This small molecule binds to this protein.
Small molecule (SMILES): O=C(O)c1cccc(NCc2cccnc2)c1

Sequence of chain 1.B:
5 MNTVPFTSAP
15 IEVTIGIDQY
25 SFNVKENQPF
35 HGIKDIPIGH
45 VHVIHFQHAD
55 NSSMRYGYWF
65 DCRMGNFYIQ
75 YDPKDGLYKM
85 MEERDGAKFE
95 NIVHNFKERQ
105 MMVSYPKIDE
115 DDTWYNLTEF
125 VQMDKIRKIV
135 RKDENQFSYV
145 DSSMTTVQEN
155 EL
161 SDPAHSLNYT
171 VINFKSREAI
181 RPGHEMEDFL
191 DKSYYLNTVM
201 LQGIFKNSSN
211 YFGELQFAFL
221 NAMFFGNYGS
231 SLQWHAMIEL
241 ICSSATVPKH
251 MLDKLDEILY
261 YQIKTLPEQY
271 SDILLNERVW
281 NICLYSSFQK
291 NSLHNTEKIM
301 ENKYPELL

Binding-site contacts:
Ligand atom C8 contacts residue LEU232 of chain 1.B at 4.0 Å (hydrophobic).
Ligand atom O1 contacts residue ASN276 of chain 1.B at 3.6 Å.
Ligand atom C6 contacts residue TYR228 of chain 1.B at 3.7 Å (hydrophobic).
Ligand atom C5 contacts residue LEU274 of chain 1.B at 3.6 Å (hydrophobic).
Ligand atom C contacts residue LEU275 of chain 1.B at 3.2 Å (hydrophobic).
Ligand atom C4 contacts residue SER231 of chain 1.B at 3.8 Å.
Ligand atom C5 contacts residue SER231 of chain 1.B at 3.9 Å.
Ligand atom C7 contacts residue LEU232 of chain 1.B at 4.3 Å (hydrophobic).
Ligand atom C contacts residue ILE273 of chain 1.B at 3.4 Å (hydrophobic).
Ligand atom C contacts residue LEU274 of chain 1.B at 3.7 Å (hydrophobic).
Ligand atom C2 contacts residue ASN276 of chain 1.B at 3.6 Å.
Ligand atom C4 contacts residue ILE273 of chain 1.B at 4.1 Å (hydrophobic).
Ligand atom C5 contacts residue ILE273 of chain 1.B at 3.2 Å (hydrophobic).
Ligand atom C1 contacts residue LEU275 of chain 1.B at 3.5 Å (hydrophobic).
Ligand atom C6 contacts residue LEU232 of chain 1.B at 4.2 Å (hydrophobic).
Ligand atom C contacts residue ASN276 of chain 1.B at 3.8 Å.
Ligand atom C5 contacts residue LEU275 of chain 1.B at 3.8 Å (hydrophobic).
Ligand atom O contacts residue ASN276 of chain 1.B at 3.7 Å.
Ligand atom C9 contacts residue HIS235 of chain 1.B at 3.6 Å.
Ligand atom C12 contacts residue ASN276 of chain 1.B at 3.4 Å.
Ligand atom C1 contacts residue ASP272 of chain 1.B at 3.6 Å.
Ligand atom C9 contacts residue ASN276 of chain 1.B at 3.6 Å.
Ligand atom C7 contacts residue ASN276 of chain 1.B at 4.2 Å.
Ligand atom C6 contacts residue SER231 of chain 1.B at 3.7 Å.
Ligand atom C8 contacts residue HIS235 of chain 1.B at 3.2 Å.
Ligand atom N1 contacts residue ASN276 of chain 1.B at 3.4 Å (h-bond).
Ligand atom C3 contacts residue ASN276 of chain 1.B at 3.8 Å.
Ligand atom C10 contacts residue VAL279 of chain 1.B at 4.3 Å (hydrophobic).
Ligand atom C11 contacts residue TYR228 of chain 1.B at 3.6 Å (hydrophobic).
Ligand atom C8 contacts residue ASN276 of chain 1.B at 4.0 Å.
Ligand atom C8 contacts residue SER231 of chain 1.B at 4.1 Å.
Ligand atom C5 contacts residue ASN276 of chain 1.B at 4.2 Å.
Ligand atom C contacts residue ASP272 of chain 1.B at 3.6 Å.
Ligand atom C1 contacts residue ASN276 of chain 1.B at 4.0 Å.
Ligand atom N contacts residue SER231 of chain 1.B at 2.9 Å (h-bond).
Ligand atom C10 contacts residue ASN276 of chain 1.B at 3.2 Å.
Ligand atom C9 contacts residue VAL279 of chain 1.B at 4.3 Å (hydrophobic).
Ligand atom C7 contacts residue TYR228 of chain 1.B at 4.4 Å (hydrophobic).
Ligand atom C11 contacts residue ASN276 of chain 1.B at 3.8 Å.
Ligand atom N contacts residue ILE273 of chain 1.B at 4.4 Å.